Sequence of chain 1.A:
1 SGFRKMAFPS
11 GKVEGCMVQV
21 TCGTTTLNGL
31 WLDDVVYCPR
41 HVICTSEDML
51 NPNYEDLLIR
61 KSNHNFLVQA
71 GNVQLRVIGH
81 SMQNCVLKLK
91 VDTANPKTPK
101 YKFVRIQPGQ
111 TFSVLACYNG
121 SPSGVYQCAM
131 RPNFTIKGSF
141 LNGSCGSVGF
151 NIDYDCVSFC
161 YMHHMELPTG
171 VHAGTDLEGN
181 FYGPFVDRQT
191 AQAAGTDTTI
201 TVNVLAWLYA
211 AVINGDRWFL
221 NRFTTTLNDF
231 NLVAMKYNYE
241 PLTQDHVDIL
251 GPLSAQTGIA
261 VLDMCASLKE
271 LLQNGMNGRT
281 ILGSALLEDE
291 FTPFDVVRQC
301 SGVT

Binding-site contacts:
Ligand atom C12 contacts residue HIS164 of chain 1.A at 3.7 Å.
Ligand atom C7 contacts residue MET165 of chain 1.A at 3.6 Å (hydrophobic).
Ligand atom C11 contacts residue LEU141 of chain 1.A at 3.7 Å (hydrophobic).
Ligand atom C10 contacts residue LEU141 of chain 1.A at 3.4 Å (hydrophobic).
Ligand atom C10 contacts residue ASN142 of chain 1.A at 3.7 Å.
Ligand atom C4 contacts residue ARG188 of chain 1.A at 3.3 Å.
Ligand atom C12 contacts residue MET165 of chain 1.A at 3.7 Å (hydrophobic).
Ligand atom C4 contacts residue GLN189 of chain 1.A at 3.8 Å.
Ligand atom C contacts residue MET165 of chain 1.A at 4.1 Å (hydrophobic).
Ligand atom O contacts residue MET165 of chain 1.A at 3.2 Å.
Ligand atom C11 contacts residue HIS163 of chain 1.A at 3.5 Å.
Ligand atom C12 contacts residue HIS163 of chain 1.A at 3.5 Å.
Ligand atom O contacts residue HIS164 of chain 1.A at 4.0 Å.
Ligand atom N1 contacts residue GLU166 of chain 1.A at 3.6 Å.
Ligand atom C5 contacts residue HIS41 of chain 1.A at 4.0 Å.
Ligand atom C7 contacts residue HIS41 of chain 1.A at 3.6 Å.
Ligand atom O contacts residue GLU166 of chain 1.A at 3.0 Å (salt-bridge).
Ligand atom C2 contacts residue MET165 of chain 1.A at 4.0 Å (hydrophobic).
Ligand atom C12 contacts residue GLU166 of chain 1.A at 3.5 Å.
Ligand atom C9 contacts residue ASN142 of chain 1.A at 3.8 Å.
Ligand atom C2 contacts residue GLN189 of chain 1.A at 4.1 Å.
Ligand atom N1 contacts residue HIS163 of chain 1.A at 2.7 Å (h-bond).
Ligand atom C3 contacts residue GLN189 of chain 1.A at 3.5 Å.
Ligand atom C11 contacts residue GLU166 of chain 1.A at 3.5 Å.
Ligand atom C7 contacts residue HIS164 of chain 1.A at 3.6 Å.
Ligand atom C8 contacts residue CYS145 of chain 1.A at 4.1 Å (hydrophobic).
Ligand atom C11 contacts residue PHE140 of chain 1.A at 3.3 Å (hydrophobic).
Ligand atom C12 contacts residue CYS145 of chain 1.A at 3.5 Å (hydrophobic).
Ligand atom C5 contacts residue ARG188 of chain 1.A at 4.0 Å.
Ligand atom C11 contacts residue SER144 of chain 1.A at 4.1 Å.
Ligand atom N1 contacts residue MET165 of chain 1.A at 4.0 Å.
Ligand atom C9 contacts residue GLU166 of chain 1.A at 4.0 Å.
Ligand atom C5 contacts residue ASP187 of chain 1.A at 3.8 Å.
Ligand atom C6 contacts residue MET165 of chain 1.A at 3.7 Å (hydrophobic).
Ligand atom C3 contacts residue MET49 of chain 1.A at 3.8 Å (hydrophobic).
Ligand atom C9 contacts residue LEU141 of chain 1.A at 3.9 Å (hydrophobic).
Ligand atom N1 contacts residue CYS145 of chain 1.A at 4.1 Å.
Ligand atom C6 contacts residue HIS41 of chain 1.A at 3.4 Å.
Ligand atom C10 contacts residue PHE140 of chain 1.A at 3.5 Å (hydrophobic).
Ligand atom C10 contacts residue GLU166 of chain 1.A at 3.5 Å.

The small molecule below binds the protein below.
Small molecule (SMILES): O=C(CC1CCCCC1)Nc1cccnc1